Binding-site contacts:
Ligand atom C5 contacts residue MN1 of chain 1.Y at 3.5 Å.
Ligand atom O1 contacts residue GLU20 of chain 1.A at 3.9 Å.
Ligand atom C3 contacts residue GLU172 of chain 1.J at 4.0 Å.
Ligand atom O1 contacts residue HIS46 of chain 1.J at 4.0 Å.
Ligand atom C4 contacts residue MN1 of chain 1.JB at 3.2 Å.
Ligand atom O5 contacts residue ARG98 of chain 1.S at 3.7 Å.
Ligand atom O5 contacts residue HIS54 of chain 1.J at 4.2 Å.
Ligand atom N1 contacts residue HIS168 of chain 1.J at 3.6 Å.
Ligand atom C3 contacts residue GLU20 of chain 1.A at 3.6 Å.
Ligand atom C6 contacts residue HIS73 of chain 1.A at 4.2 Å.
Ligand atom C6 contacts residue GLU172 of chain 1.J at 3.8 Å.
Ligand atom C3 contacts residue HIS73 of chain 1.A at 3.5 Å.
Ligand atom C6 contacts residue MN1 of chain 1.Y at 3.4 Å.
Ligand atom N1 contacts residue MN1 of chain 1.JB at 2.4 Å.
Ligand atom C5 contacts residue GLU76 of chain 1.A at 3.8 Å.
Ligand atom C4 contacts residue HIS73 of chain 1.A at 3.5 Å.
Ligand atom N3 contacts residue GLU76 of chain 1.A at 3.6 Å.
Ligand atom C3 contacts residue MN1 of chain 1.JB at 3.5 Å.
Ligand atom N3 contacts residue MN1 of chain 1.Y at 2.6 Å.
Ligand atom N3 contacts residue HIS169 of chain 1.J at 3.6 Å.
Ligand atom N1 contacts residue HIS73 of chain 1.A at 3.4 Å (h-bond).
Ligand atom O1 contacts residue MN1 of chain 1.JB at 3.1 Å.
Ligand atom P6 contacts residue ARG98 of chain 1.S at 4.0 Å.
Ligand atom P6 contacts residue LYS176 of chain 1.J at 4.3 Å.
Ligand atom C6 contacts residue HIS168 of chain 1.J at 3.7 Å.
Ligand atom C6 contacts residue HIS169 of chain 1.J at 3.7 Å.
Ligand atom O5 contacts residue LYS176 of chain 1.J at 3.5 Å (salt-bridge).
Ligand atom O1 contacts residue GLU172 of chain 1.J at 3.0 Å (salt-bridge).
Ligand atom O2 contacts residue GLU20 of chain 1.A at 3.9 Å.
Ligand atom C5 contacts residue HIS73 of chain 1.A at 4.2 Å.
Ligand atom C2 contacts residue GLU20 of chain 1.A at 3.7 Å.
Ligand atom O1 contacts residue HIS73 of chain 1.A at 3.9 Å.
Ligand atom O4 contacts residue ARG120 of chain 1.S at 3.4 Å (salt-bridge).
Ligand atom N3 contacts residue HIS72 of chain 1.A at 3.6 Å (h-bond).
Ligand atom O4 contacts residue ARG98 of chain 1.S at 3.4 Å (salt-bridge).
Ligand atom C6 contacts residue HIS72 of chain 1.A at 3.7 Å.
Ligand atom N1 contacts residue GLU172 of chain 1.J at 3.1 Å (salt-bridge).
Ligand atom C4 contacts residue GLU172 of chain 1.J at 3.9 Å.
Ligand atom C6 contacts residue MN1 of chain 1.JB at 3.4 Å.
Ligand atom C1 contacts residue ARG120 of chain 1.S at 4.2 Å.

Sequence of chain 1.A:
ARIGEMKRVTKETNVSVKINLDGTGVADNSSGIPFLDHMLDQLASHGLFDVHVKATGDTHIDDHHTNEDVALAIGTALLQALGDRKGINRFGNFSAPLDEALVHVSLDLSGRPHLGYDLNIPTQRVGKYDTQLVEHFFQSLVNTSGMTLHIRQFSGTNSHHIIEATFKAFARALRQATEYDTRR

Sequence of chain 1.S:
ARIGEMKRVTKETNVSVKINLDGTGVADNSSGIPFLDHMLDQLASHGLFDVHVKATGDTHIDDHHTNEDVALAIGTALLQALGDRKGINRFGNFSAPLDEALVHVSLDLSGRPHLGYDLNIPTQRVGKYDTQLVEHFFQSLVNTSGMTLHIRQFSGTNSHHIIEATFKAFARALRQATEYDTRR

Sequence of chain 1.J:
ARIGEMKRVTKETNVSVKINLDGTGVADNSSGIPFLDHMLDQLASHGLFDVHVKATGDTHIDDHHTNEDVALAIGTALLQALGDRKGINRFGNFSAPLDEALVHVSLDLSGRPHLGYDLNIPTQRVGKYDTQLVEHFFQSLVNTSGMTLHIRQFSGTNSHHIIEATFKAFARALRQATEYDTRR

The small molecule below binds the protein below.
Small molecule (SMILES): O=P(O)(O)OC[C@H](O)[C@@H](O)c1cnc[nH]1